Binding-site contacts:
Ligand atom O5' contacts residue ARG131 of chain 2.A at 2.8 Å (salt-bridge).
Ligand atom C2' contacts residue PHE140 of chain 2.A at 3.8 Å (hydrophobic).
Ligand atom C4 contacts residue GLN100 of chain 2.A at 3.9 Å.
Ligand atom C6 contacts residue ARG131 of chain 2.A at 3.9 Å.
Ligand atom O2 contacts residue PHE99 of chain 2.A at 3.4 Å.
Ligand atom N4 contacts residue GLN100 of chain 2.A at 3.2 Å (h-bond).
Ligand atom C2 contacts residue GLN100 of chain 2.A at 3.6 Å.
Ligand atom O2 contacts residue GLN100 of chain 2.A at 3.3 Å (h-bond).
Ligand atom C4 contacts residue PHE140 of chain 2.A at 3.5 Å (hydrophobic).
Ligand atom C6 contacts residue TRP61 of chain 2.A at 3.6 Å (hydrophobic).
Ligand atom C2' contacts residue TYR89 of chain 2.A at 3.5 Å (hydrophobic).
Ligand atom C4' contacts residue LEU85 of chain 2.A at 4.0 Å (hydrophobic).
Ligand atom N1 contacts residue PHE140 of chain 2.A at 3.9 Å.
Ligand atom O2 contacts residue PHE140 of chain 2.A at 3.6 Å.
Ligand atom C3' contacts residue GLU200 of chain 2.A at 3.2 Å.
Ligand atom O3' contacts residue GLU200 of chain 2.A at 2.7 Å (salt-bridge).
Ligand atom C5' contacts residue VAL58 of chain 2.A at 3.6 Å (hydrophobic).
Ligand atom C5 contacts residue ASP136 of chain 2.A at 3.9 Å.
Ligand atom N3 contacts residue PHE140 of chain 2.A at 3.3 Å.
Ligand atom O3' contacts residue LEU85 of chain 2.A at 3.9 Å.
Ligand atom C2 contacts residue PHE99 of chain 2.A at 3.4 Å (hydrophobic).
Ligand atom N4 contacts residue ASP136 of chain 2.A at 2.9 Å (salt-bridge).
Ligand atom C4' contacts residue GLU200 of chain 2.A at 3.7 Å.
Ligand atom C5 contacts residue GLU56 of chain 2.A at 3.8 Å.
Ligand atom O3' contacts residue TYR89 of chain 2.A at 2.5 Å (h-bond).
Ligand atom C1' contacts residue TYR89 of chain 2.A at 3.8 Å (hydrophobic).
Ligand atom O4' contacts residue LEU85 of chain 2.A at 3.6 Å.
Ligand atom C6 contacts residue GLU56 of chain 2.A at 3.9 Å.
Ligand atom C2' contacts residue ILE33 of chain 2.A at 3.7 Å (hydrophobic).
Ligand atom C2 contacts residue PHE140 of chain 2.A at 3.4 Å (hydrophobic).
Ligand atom C5 contacts residue TRP61 of chain 2.A at 3.9 Å (hydrophobic).
Ligand atom C5' contacts residue GLU56 of chain 2.A at 3.3 Å.
Ligand atom C3' contacts residue TYR89 of chain 2.A at 3.6 Å (hydrophobic).
Ligand atom C4 contacts residue ASP136 of chain 2.A at 3.8 Å.
Ligand atom O5' contacts residue GLU56 of chain 2.A at 2.5 Å (salt-bridge).
Ligand atom N3 contacts residue GLN100 of chain 2.A at 3.0 Å (h-bond).
Ligand atom N3 contacts residue PHE99 of chain 2.A at 3.5 Å.
Ligand atom O4' contacts residue TRP61 of chain 2.A at 3.5 Å.
Ligand atom N4 contacts residue PHE140 of chain 2.A at 3.6 Å.
Ligand atom O2 contacts residue MET88 of chain 2.A at 3.3 Å.

The small molecule below binds the protein below.
Small molecule (SMILES): Nc1ccn([C@H]2C[C@H](O)[C@@H](CO)O2)c(=O)n1

Sequence of chain 2.A:
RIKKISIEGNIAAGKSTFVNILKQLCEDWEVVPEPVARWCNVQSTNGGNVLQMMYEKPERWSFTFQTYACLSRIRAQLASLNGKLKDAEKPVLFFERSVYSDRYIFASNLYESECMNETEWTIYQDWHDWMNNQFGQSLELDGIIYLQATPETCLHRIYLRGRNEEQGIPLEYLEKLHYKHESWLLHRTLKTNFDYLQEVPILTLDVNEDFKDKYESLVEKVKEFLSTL